Binding-site contacts:
Ligand atom C2 contacts residue ASN25 of chain 1.A at 2.4 Å.
Ligand atom C3 contacts residue ASN25 of chain 1.A at 3.7 Å.
Ligand atom C5 contacts residue ASN25 of chain 1.A at 3.6 Å.
Ligand atom C8 contacts residue PHE24 of chain 1.A at 4.2 Å (hydrophobic).
Ligand atom C8 contacts residue LEU50 of chain 1.A at 4.1 Å (hydrophobic).
Ligand atom C1 contacts residue ASN25 of chain 1.A at 1.4 Å.
Ligand atom C7 contacts residue ASN25 of chain 1.A at 3.6 Å.
Ligand atom O7 contacts residue GLY21 of chain 1.A at 3.3 Å.
Ligand atom O7 contacts residue PHE20 of chain 1.A at 4.3 Å.
Ligand atom O5 contacts residue ASN25 of chain 1.A at 2.2 Å (h-bond).
Ligand atom C7 contacts residue GLY21 of chain 1.A at 3.9 Å.
Ligand atom C4 contacts residue ASN25 of chain 1.A at 4.1 Å.
Ligand atom C8 contacts residue PHE20 of chain 1.A at 3.8 Å (hydrophobic).
Ligand atom N2 contacts residue ASN25 of chain 1.A at 3.0 Å (h-bond).
Ligand atom O7 contacts residue ASN25 of chain 1.A at 3.7 Å.
Ligand atom C8 contacts residue GLY21 of chain 1.A at 3.9 Å.

This protein binds this small molecule.
Small molecule (SMILES): CC(=O)N[C@H]1[C@H](O[C@H]2[C@H](O)[C@@H](NC(C)=O)CO[C@@H]2CO)O[C@H](CO)[C@@H](O)[C@@H]1O

Sequence of chain 1.A:
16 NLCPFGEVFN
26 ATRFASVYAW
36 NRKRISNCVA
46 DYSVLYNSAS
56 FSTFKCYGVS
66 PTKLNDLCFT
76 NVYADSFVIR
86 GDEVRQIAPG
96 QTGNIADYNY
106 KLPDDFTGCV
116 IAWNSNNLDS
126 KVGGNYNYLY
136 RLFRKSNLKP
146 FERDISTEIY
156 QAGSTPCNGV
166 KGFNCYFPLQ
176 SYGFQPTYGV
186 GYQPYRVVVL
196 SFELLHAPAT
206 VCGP